The protein below binds the small molecule below.
Small molecule (SMILES): O=C(N[C@H](CO)[C@H](O)c1ccc([N+](=O)[O-])cc1)C(Br)Br

Sequence of chain 3.D:
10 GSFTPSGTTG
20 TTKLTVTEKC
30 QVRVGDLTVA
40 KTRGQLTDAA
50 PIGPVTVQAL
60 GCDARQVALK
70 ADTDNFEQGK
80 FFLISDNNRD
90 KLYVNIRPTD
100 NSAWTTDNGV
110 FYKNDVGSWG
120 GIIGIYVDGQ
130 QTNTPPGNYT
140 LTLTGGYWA

Binding-site contacts:
Ligand atom C4 contacts residue GLY43 of chain 3.D at 4.5 Å.
Ligand atom C4 contacts residue GLN44 of chain 3.D at 4.3 Å.
Ligand atom O4 contacts residue THR46 of chain 3.D at 2.8 Å (h-bond).
Ligand atom BR1 contacts residue THR46 of chain 3.D at 3.7 Å.
Ligand atom C3 contacts residue THR46 of chain 3.D at 4.4 Å.
Ligand atom N2 contacts residue GLY43 of chain 3.D at 2.9 Å (h-bond).
Ligand atom O2 contacts residue GLY43 of chain 3.D at 4.5 Å.
Ligand atom C2 contacts residue GLY43 of chain 3.D at 3.3 Å.
Ligand atom BR2 contacts residue GLY43 of chain 3.D at 3.7 Å.
Ligand atom N2 contacts residue GLN44 of chain 3.D at 4.1 Å.
Ligand atom C2 contacts residue THR46 of chain 3.D at 3.7 Å.
Ligand atom BR1 contacts residue GLY43 of chain 3.D at 4.3 Å.
Ligand atom O5 contacts residue GLN44 of chain 3.D at 3.4 Å.
Ligand atom C1 contacts residue THR46 of chain 3.D at 3.8 Å.
Ligand atom C3 contacts residue GLY43 of chain 3.D at 4.0 Å.
Ligand atom BR1 contacts residue GLN129 of chain 3.D at 4.0 Å.
Ligand atom C1 contacts residue GLY43 of chain 3.D at 2.8 Å.
Ligand atom N2 contacts residue THR46 of chain 3.D at 3.7 Å.
Ligand atom C4 contacts residue THR46 of chain 3.D at 3.4 Å.
Ligand atom O5 contacts residue GLY43 of chain 3.D at 4.0 Å.
Ligand atom C3 contacts residue GLN44 of chain 3.D at 4.4 Å.
Ligand atom O2 contacts residue THR46 of chain 3.D at 4.1 Å.